Binding-site contacts:
Ligand atom C contacts residue TYR71 of chain 1.F at 3.9 Å (hydrophobic).
Ligand atom CZ contacts residue ARG68 of chain 1.F at 3.7 Å.
Ligand atom N contacts residue THR69 of chain 1.F at 3.3 Å (h-bond).
Ligand atom CE1 contacts residue PHE19 of chain 1.F at 3.8 Å (hydrophobic).
Ligand atom C contacts residue TYR71 of chain 1.F at 4.3 Å (hydrophobic).
Ligand atom CD2 contacts residue GLN24 of chain 1.F at 4.0 Å.
Ligand atom CA contacts residue TYR71 of chain 1.F at 4.3 Å (hydrophobic).
Ligand atom CD contacts residue ARG70 of chain 1.F at 3.7 Å.
Ligand atom C contacts residue THR69 of chain 1.F at 4.2 Å.
Ligand atom OE1 contacts residue ARG70 of chain 1.F at 2.8 Å (salt-bridge).
Ligand atom O contacts residue THR69 of chain 1.F at 3.5 Å.
Ligand atom CB contacts residue THR69 of chain 1.F at 4.1 Å.
Ligand atom CD1 contacts residue PHE19 of chain 1.F at 3.8 Å (hydrophobic).
Ligand atom O contacts residue TYR71 of chain 1.F at 3.7 Å.
Ligand atom CG contacts residue PHE19 of chain 1.F at 3.9 Å (hydrophobic).
Ligand atom CG contacts residue THR69 of chain 1.F at 4.4 Å.
Ligand atom CG contacts residue TYR71 of chain 1.F at 3.8 Å (hydrophobic).
Ligand atom CZ contacts residue PHE19 of chain 1.F at 3.9 Å (hydrophobic).
Ligand atom CD1 contacts residue ARG62 of chain 1.F at 4.1 Å.
Ligand atom OE1 contacts residue TYR71 of chain 1.F at 3.4 Å (h-bond).
Ligand atom CD1 contacts residue ARG68 of chain 1.F at 3.9 Å.
Ligand atom CD contacts residue TYR71 of chain 1.F at 3.8 Å (hydrophobic).
Ligand atom CZ contacts residue LEU26 of chain 1.F at 4.3 Å (hydrophobic).
Ligand atom CB contacts residue PHE19 of chain 1.F at 4.2 Å (hydrophobic).
Ligand atom CE2 contacts residue LEU26 of chain 1.F at 4.0 Å (hydrophobic).
Ligand atom OE2 contacts residue ARG70 of chain 1.F at 3.8 Å.
Ligand atom CE1 contacts residue ARG68 of chain 1.F at 3.0 Å.
Ligand atom CE1 contacts residue ARG62 of chain 1.F at 4.4 Å.
Ligand atom CE1 contacts residue THR69 of chain 1.F at 3.7 Å.
Ligand atom O contacts residue TYR71 of chain 1.F at 3.6 Å.
Ligand atom CE2 contacts residue GLU25 of chain 1.F at 4.3 Å.
Ligand atom CB contacts residue TYR71 of chain 1.F at 3.9 Å (hydrophobic).
Ligand atom CA contacts residue THR69 of chain 1.F at 4.2 Å.
Ligand atom CD2 contacts residue PHE19 of chain 1.F at 4.0 Å (hydrophobic).
Ligand atom CD1 contacts residue THR69 of chain 1.F at 3.5 Å.
Ligand atom CA contacts residue THR69 of chain 1.F at 4.1 Å.
Ligand atom CE2 contacts residue PHE19 of chain 1.F at 4.0 Å (hydrophobic).
Ligand atom CB contacts residue ARG70 of chain 1.F at 4.2 Å.

Sequence of chain 1.F:
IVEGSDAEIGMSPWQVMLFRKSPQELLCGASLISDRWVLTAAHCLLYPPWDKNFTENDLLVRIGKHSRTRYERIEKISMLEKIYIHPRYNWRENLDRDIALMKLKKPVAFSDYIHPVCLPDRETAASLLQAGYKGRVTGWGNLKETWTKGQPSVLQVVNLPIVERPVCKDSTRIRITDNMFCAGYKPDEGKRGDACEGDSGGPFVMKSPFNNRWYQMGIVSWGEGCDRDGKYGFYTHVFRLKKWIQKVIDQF

This protein binds this small molecule.
Small molecule (SMILES): CC[C@H](C)[C@H](N)C(=O)N[C@@H](Cc1ccccc1)C(=O)N[C@@H](CCC(=O)O)C(=O)N1CCC[C@H]1C(=O)N1CCC[C@H]1C=O